A protein and the small-molecule ligand that binds it are described below.
Small molecule (SMILES): CCCCCCC/C=C/C=C/C(=O)N[C@H](C(=O)N[C@H]1/C=C/CCNC(=O)CC[C@H](C(C)C)NC1=O)[C@@H](C)O

Binding-site contacts:
Ligand atom C contacts residue GLY47 of chain 1.V at 3.7 Å.
Ligand atom C2 contacts residue LEU125 of chain 1.W at 3.9 Å (hydrophobic).
Ligand atom C21 contacts residue GLY47 of chain 1.V at 3.4 Å.
Ligand atom C2 contacts residue ILE126 of chain 1.W at 3.7 Å (hydrophobic).
Ligand atom C contacts residue GLY47 of chain 1.V at 3.8 Å.
Ligand atom O contacts residue THR21 of chain 1.V at 2.9 Å (h-bond).
Ligand atom C contacts residue THR21 of chain 1.V at 3.4 Å.
Ligand atom OG1 contacts residue ALA49 of chain 1.V at 3.5 Å.
Ligand atom C11 contacts residue PHE99 of chain 1.W at 3.8 Å (hydrophobic).
Ligand atom C3 contacts residue LEU125 of chain 1.W at 3.4 Å (hydrophobic).
Ligand atom CA contacts residue THR1 of chain 1.V at 2.4 Å.
Ligand atom C21 contacts residue GLY45 of chain 1.V at 3.4 Å.
Ligand atom OG1 contacts residue ASP124 of chain 1.W at 3.8 Å.
Ligand atom CA contacts residue THR21 of chain 1.V at 3.8 Å.
Ligand atom O contacts residue ALA46 of chain 1.V at 3.9 Å.
Ligand atom CG2 contacts residue ASP124 of chain 1.W at 3.0 Å.
Ligand atom OG1 contacts residue SER20 of chain 1.V at 3.7 Å.
Ligand atom O contacts residue ALA49 of chain 1.V at 3.7 Å.
Ligand atom CB contacts residue ASP124 of chain 1.W at 3.7 Å.
Ligand atom O contacts residue THR1 of chain 1.V at 3.9 Å.
Ligand atom C10 contacts residue PHE99 of chain 1.W at 3.0 Å (hydrophobic).
Ligand atom CG2 contacts residue GLN22 of chain 1.V at 3.6 Å.
Ligand atom N contacts residue THR1 of chain 1.V at 3.7 Å.
Ligand atom O contacts residue GLY47 of chain 1.V at 2.8 Å (h-bond).
Ligand atom N contacts residue ASP124 of chain 1.W at 3.0 Å (salt-bridge).
Ligand atom OG1 contacts residue CYS128 of chain 1.W at 3.6 Å.
Ligand atom C19 contacts residue THR1 of chain 1.V at 3.2 Å.
Ligand atom C16 contacts residue THR1 of chain 1.V at 2.5 Å.
Ligand atom N contacts residue GLY47 of chain 1.V at 3.0 Å (h-bond).
Ligand atom CA contacts residue THR21 of chain 1.V at 3.5 Å.
Ligand atom C21 contacts residue ALA46 of chain 1.V at 3.6 Å (hydrophobic).
Ligand atom N contacts residue THR21 of chain 1.V at 2.8 Å (h-bond).
Ligand atom C20 contacts residue LYS33 of chain 1.V at 3.6 Å.
Ligand atom CB contacts residue GLN22 of chain 1.V at 3.9 Å.
Ligand atom CB contacts residue GLY47 of chain 1.V at 3.1 Å.
Ligand atom C contacts residue THR1 of chain 1.V at 3.7 Å.
Ligand atom C17 contacts residue THR1 of chain 1.V at 1.5 Å.
Ligand atom O contacts residue SER20 of chain 1.V at 3.2 Å.
Ligand atom C6 contacts residue ARG98 of chain 1.W at 3.5 Å.
Ligand atom CA contacts residue GLY47 of chain 1.V at 3.4 Å.

Sequence of chain 1.W:
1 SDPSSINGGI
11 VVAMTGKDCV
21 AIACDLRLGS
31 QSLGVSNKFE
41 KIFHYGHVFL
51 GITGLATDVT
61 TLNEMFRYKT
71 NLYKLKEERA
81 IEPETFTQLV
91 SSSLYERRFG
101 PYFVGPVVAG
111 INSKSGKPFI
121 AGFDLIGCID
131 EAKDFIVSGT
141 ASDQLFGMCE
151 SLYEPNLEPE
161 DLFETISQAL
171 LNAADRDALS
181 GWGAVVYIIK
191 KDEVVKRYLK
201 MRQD

Sequence of chain 1.V:
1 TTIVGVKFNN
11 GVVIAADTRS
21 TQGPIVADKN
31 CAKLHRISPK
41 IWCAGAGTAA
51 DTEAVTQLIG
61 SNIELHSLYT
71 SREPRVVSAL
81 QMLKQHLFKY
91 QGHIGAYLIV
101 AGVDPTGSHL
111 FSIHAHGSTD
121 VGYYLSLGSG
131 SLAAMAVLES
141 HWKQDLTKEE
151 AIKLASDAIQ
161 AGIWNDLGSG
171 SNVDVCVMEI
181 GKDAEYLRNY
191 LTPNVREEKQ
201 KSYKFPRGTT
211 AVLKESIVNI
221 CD

Sequence of chain 1.L:
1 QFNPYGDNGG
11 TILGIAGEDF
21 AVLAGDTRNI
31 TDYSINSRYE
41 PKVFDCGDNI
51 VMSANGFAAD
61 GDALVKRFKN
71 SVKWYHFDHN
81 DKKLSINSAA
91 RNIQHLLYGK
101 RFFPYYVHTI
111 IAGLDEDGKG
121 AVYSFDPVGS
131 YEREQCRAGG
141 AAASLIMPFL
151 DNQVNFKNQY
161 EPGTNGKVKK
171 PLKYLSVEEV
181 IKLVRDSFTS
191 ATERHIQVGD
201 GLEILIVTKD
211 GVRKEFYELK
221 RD